Sequence of chain 1.D:
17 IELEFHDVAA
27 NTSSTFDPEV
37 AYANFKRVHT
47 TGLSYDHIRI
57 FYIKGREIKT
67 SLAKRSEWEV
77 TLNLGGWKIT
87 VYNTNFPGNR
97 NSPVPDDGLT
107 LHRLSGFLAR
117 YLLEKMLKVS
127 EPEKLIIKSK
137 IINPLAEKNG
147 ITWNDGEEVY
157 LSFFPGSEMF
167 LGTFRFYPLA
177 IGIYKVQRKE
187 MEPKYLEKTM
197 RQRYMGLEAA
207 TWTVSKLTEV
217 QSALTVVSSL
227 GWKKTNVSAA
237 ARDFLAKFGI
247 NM

The small molecule below binds the protein below.
Small molecule (SMILES): Nc1ncnc2c1ncn2[C@@H]1O[C@H](CO[P](=O)(O)O[C@H]2[C@@H](O)[C@H](n3cnc4c(N)ncnc43)O[C@@H]2CO[P](=O)(O)O[C@H]2[C@@H](O)[C@H](n3cnc4c(N)ncnc43)O[C@@H]2CO[P](=O)(O)O[C@H]2[C@@H](O)[C@H](n3cnc4c(N)ncnc43)O[C@@H]2CO[P](=O)(O)O[C@H]2[C@@H](O)[C@H](n3cnc4c(N)ncnc43)O[C@@H]2CO[P](=O)(O)O[C@H]2[C@@H](O)[C@H](n3cnc4c(N)ncnc43)O[C@@H]2CO[P](=O)(O)O[C@H]2[C@@H](O)[C@H](n3cnc4c(N)ncnc43)O[C@@H]2CO[P](=O)(O)O[C@H]2[C@@H](O)[C@H](n3cnc4c(N)ncnc43)O[C@@H]2CO[P](=O)(O)O[C@H]2[C@@H](O)[C@H](n3cnc4c(N)ncnc43)O[C@@H]2COP(=O)=O)[C@@H](O)[C@H]1O

Binding-site contacts:
Ligand atom C5 contacts residue PHE32 of chain 1.D at 3.5 Å (hydrophobic).
Ligand atom O2' contacts residue A1 of chain 4.H at 3.0 Å (h-bond).
Ligand atom C2 contacts residue ASP33 of chain 1.D at 3.0 Å.
Ligand atom N3 contacts residue SER30 of chain 1.D at 3.3 Å (h-bond).
Ligand atom OP2 contacts residue A9 of chain 3.H at 3.0 Å (h-bond).
Ligand atom N1 contacts residue TYR191 of chain 1.D at 3.4 Å (h-bond).
Ligand atom OP1 contacts residue GLN198 of chain 1.D at 3.1 Å (h-bond).
Ligand atom C4' contacts residue ARG197 of chain 1.D at 3.2 Å.
Ligand atom C8 contacts residue PHE32 of chain 1.D at 3.4 Å (hydrophobic).
Ligand atom OP1 contacts residue THR106 of chain 1.D at 3.5 Å.
Ligand atom O4' contacts residue SER30 of chain 1.D at 3.3 Å (h-bond).
Ligand atom N3 contacts residue TYR191 of chain 1.D at 3.1 Å (h-bond).
Ligand atom C5 contacts residue ARG199 of chain 1.D at 3.4 Å.
Ligand atom C6 contacts residue LYS194 of chain 1.D at 3.4 Å.
Ligand atom O2' contacts residue LYS144 of chain 1.D at 3.3 Å (salt-bridge).
Ligand atom C2 contacts residue TYR191 of chain 1.D at 3.0 Å (hydrophobic).
Ligand atom N6 contacts residue LYS65 of chain 1.D at 3.2 Å.
Ligand atom OP1 contacts residue TYR191 of chain 1.D at 2.9 Å (h-bond).
Ligand atom N1 contacts residue ASP33 of chain 1.D at 2.8 Å (salt-bridge).
Ligand atom N3 contacts residue PRO34 of chain 1.D at 3.4 Å.
Ligand atom C5' contacts residue PHE32 of chain 1.D at 3.4 Å (hydrophobic).
Ligand atom C4 contacts residue PHE32 of chain 1.D at 3.3 Å (hydrophobic).
Ligand atom N9 contacts residue PHE32 of chain 1.D at 3.2 Å (h-bond).
Ligand atom O2' contacts residue GLN198 of chain 1.D at 3.5 Å (h-bond).
Ligand atom N3 contacts residue LYS181 of chain 1.D at 3.4 Å (salt-bridge).
Ligand atom O4' contacts residue ARG197 of chain 1.D at 3.4 Å (salt-bridge).
Ligand atom N7 contacts residue ARG199 of chain 1.D at 3.1 Å (salt-bridge).
Ligand atom N9 contacts residue TYR191 of chain 1.D at 3.5 Å.
Ligand atom O2' contacts residue SER30 of chain 1.D at 3.4 Å (h-bond).
Ligand atom C6 contacts residue TYR191 of chain 1.D at 3.5 Å (hydrophobic).
Ligand atom O3' contacts residue PRO140 of chain 1.D at 3.1 Å.
Ligand atom C5 contacts residue LYS194 of chain 1.D at 3.3 Å.
Ligand atom C2' contacts residue PHE32 of chain 1.D at 3.4 Å (hydrophobic).
Ligand atom N6 contacts residue LYS194 of chain 1.D at 2.9 Å (salt-bridge).
Ligand atom N7 contacts residue LYS194 of chain 1.D at 2.5 Å (salt-bridge).
Ligand atom OP2 contacts residue ARG197 of chain 1.D at 2.4 Å (salt-bridge).
Ligand atom C5' contacts residue ARG197 of chain 1.D at 3.3 Å.
Ligand atom O3' contacts residue THR90 of chain 1.D at 3.4 Å (h-bond).
Ligand atom C8 contacts residue GLU143 of chain 1.D at 3.4 Å.
Ligand atom C4 contacts residue TYR191 of chain 1.D at 3.4 Å (hydrophobic).